Sequence of chain 1.C:
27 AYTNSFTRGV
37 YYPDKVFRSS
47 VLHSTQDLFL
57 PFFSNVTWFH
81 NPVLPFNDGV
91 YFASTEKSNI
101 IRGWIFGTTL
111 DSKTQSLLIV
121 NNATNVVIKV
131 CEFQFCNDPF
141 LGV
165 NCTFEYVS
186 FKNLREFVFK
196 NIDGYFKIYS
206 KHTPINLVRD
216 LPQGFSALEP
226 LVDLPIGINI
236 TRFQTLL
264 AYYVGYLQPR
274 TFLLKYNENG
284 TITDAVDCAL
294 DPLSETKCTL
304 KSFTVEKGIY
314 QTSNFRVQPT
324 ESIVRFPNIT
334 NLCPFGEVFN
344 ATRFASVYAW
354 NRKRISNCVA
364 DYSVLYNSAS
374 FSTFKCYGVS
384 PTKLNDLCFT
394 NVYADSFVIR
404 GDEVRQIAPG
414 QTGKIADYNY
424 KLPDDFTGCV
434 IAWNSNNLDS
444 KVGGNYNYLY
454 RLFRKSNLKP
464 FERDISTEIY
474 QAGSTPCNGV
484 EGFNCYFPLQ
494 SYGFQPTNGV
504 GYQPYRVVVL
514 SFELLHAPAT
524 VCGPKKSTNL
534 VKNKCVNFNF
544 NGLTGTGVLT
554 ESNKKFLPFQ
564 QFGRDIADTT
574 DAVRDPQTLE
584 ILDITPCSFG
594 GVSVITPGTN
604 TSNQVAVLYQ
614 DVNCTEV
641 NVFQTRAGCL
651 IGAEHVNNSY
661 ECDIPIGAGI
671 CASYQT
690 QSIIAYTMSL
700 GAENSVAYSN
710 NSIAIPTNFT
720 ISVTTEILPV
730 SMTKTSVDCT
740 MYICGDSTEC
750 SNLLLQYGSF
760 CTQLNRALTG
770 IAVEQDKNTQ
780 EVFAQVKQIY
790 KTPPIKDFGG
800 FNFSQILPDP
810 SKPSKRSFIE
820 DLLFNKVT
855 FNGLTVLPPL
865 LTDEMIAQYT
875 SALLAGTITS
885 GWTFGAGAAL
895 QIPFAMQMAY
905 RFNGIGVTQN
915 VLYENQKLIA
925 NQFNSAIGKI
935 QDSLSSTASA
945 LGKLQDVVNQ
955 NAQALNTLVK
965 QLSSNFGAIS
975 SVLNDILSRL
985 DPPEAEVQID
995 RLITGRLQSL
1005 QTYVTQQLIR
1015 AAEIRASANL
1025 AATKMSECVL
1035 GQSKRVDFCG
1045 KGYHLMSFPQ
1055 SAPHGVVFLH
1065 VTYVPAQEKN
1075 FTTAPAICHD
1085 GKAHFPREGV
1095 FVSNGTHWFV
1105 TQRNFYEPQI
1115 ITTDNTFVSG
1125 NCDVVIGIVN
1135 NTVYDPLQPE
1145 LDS

The small molecule below binds the protein below.
Small molecule (SMILES): CC(=O)N[C@@H]1[C@@H](O)[C@H](O)[C@@H](CO)O[C@H]1O

Binding-site contacts:
Ligand atom C1 contacts residue THR618 of chain 1.C at 4.5 Å.
Ligand atom N2 contacts residue ASN616 of chain 1.C at 3.0 Å (h-bond).
Ligand atom C4 contacts residue ASN616 of chain 1.C at 4.2 Å.
Ligand atom O7 contacts residue ASN616 of chain 1.C at 3.7 Å.
Ligand atom O5 contacts residue THR618 of chain 1.C at 3.8 Å.
Ligand atom C6 contacts residue THR618 of chain 1.C at 4.2 Å.
Ligand atom C7 contacts residue ASN616 of chain 1.C at 3.3 Å.
Ligand atom C8 contacts residue ASN616 of chain 1.C at 3.9 Å.
Ligand atom O5 contacts residue ASN616 of chain 1.C at 2.3 Å (h-bond).
Ligand atom C5 contacts residue ASN616 of chain 1.C at 3.6 Å.
Ligand atom O6 contacts residue THR618 of chain 1.C at 4.2 Å.
Ligand atom C1 contacts residue ASN616 of chain 1.C at 1.4 Å.
Ligand atom C2 contacts residue ASN616 of chain 1.C at 2.5 Å.
Ligand atom C3 contacts residue ASN616 of chain 1.C at 3.8 Å.